The protein below binds the small molecule below.
Small molecule (SMILES): Nc1ncnc2c1ncn2[C@H]1C[C@H](O)[C@@H](COP(=O)(O)O)O1

Binding-site contacts:
Ligand atom N7 contacts residue PRO205 of chain 1.EB at 3.7 Å.
Ligand atom C5 contacts residue PRO205 of chain 1.EB at 3.6 Å (hydrophobic).
Ligand atom O5' contacts residue DC1 of chain 1.QF at 2.5 Å (h-bond).
Ligand atom C8 contacts residue PRO205 of chain 1.EB at 4.3 Å (hydrophobic).
Ligand atom C5 contacts residue HIS415 of chain 1.EB at 4.4 Å.
Ligand atom C2 contacts residue PRO416 of chain 1.EB at 3.1 Å (hydrophobic).
Ligand atom C1' contacts residue PRO416 of chain 1.EB at 4.3 Å (hydrophobic).
Ligand atom N6 contacts residue ASN394 of chain 1.EB at 4.0 Å.
Ligand atom C4' contacts residue DC1 of chain 1.QF at 4.5 Å.
Ligand atom C5 contacts residue PRO416 of chain 1.EB at 4.2 Å (hydrophobic).
Ligand atom C5' contacts residue DC1 of chain 1.QF at 3.1 Å.
Ligand atom OP1 contacts residue DC1 of chain 1.QF at 2.5 Å (h-bond).
Ligand atom OP2 contacts residue DC1 of chain 1.QF at 2.5 Å (h-bond).
Ligand atom C4 contacts residue PRO205 of chain 1.EB at 4.2 Å (hydrophobic).
Ligand atom N7 contacts residue HIS415 of chain 1.EB at 3.6 Å.
Ligand atom N3 contacts residue PRO416 of chain 1.EB at 3.5 Å.
Ligand atom C6 contacts residue PRO205 of chain 1.EB at 3.7 Å (hydrophobic).
Ligand atom N6 contacts residue PRO416 of chain 1.EB at 4.3 Å.
Ligand atom N6 contacts residue SER417 of chain 1.EB at 4.3 Å.
Ligand atom N9 contacts residue PRO416 of chain 1.EB at 4.4 Å.
Ligand atom C6 contacts residue PRO416 of chain 1.EB at 3.7 Å (hydrophobic).
Ligand atom N1 contacts residue GLY424 of chain 1.EB at 4.1 Å.
Ligand atom C2 contacts residue GLY424 of chain 1.EB at 4.2 Å.
Ligand atom N1 contacts residue PRO205 of chain 1.EB at 4.4 Å.
Ligand atom C8 contacts residue HIS415 of chain 1.EB at 3.6 Å.
Ligand atom N6 contacts residue PRO205 of chain 1.EB at 3.9 Å.
Ligand atom C4 contacts residue PRO416 of chain 1.EB at 4.1 Å (hydrophobic).
Ligand atom N1 contacts residue VAL204 of chain 1.EB at 4.4 Å.
Ligand atom N9 contacts residue HIS415 of chain 1.EB at 4.2 Å.
Ligand atom P contacts residue DC1 of chain 1.QF at 1.6 Å.
Ligand atom C2' contacts residue HIS415 of chain 1.EB at 4.3 Å.
Ligand atom N1 contacts residue PRO416 of chain 1.EB at 3.1 Å (h-bond).

Sequence of chain 1.EB:
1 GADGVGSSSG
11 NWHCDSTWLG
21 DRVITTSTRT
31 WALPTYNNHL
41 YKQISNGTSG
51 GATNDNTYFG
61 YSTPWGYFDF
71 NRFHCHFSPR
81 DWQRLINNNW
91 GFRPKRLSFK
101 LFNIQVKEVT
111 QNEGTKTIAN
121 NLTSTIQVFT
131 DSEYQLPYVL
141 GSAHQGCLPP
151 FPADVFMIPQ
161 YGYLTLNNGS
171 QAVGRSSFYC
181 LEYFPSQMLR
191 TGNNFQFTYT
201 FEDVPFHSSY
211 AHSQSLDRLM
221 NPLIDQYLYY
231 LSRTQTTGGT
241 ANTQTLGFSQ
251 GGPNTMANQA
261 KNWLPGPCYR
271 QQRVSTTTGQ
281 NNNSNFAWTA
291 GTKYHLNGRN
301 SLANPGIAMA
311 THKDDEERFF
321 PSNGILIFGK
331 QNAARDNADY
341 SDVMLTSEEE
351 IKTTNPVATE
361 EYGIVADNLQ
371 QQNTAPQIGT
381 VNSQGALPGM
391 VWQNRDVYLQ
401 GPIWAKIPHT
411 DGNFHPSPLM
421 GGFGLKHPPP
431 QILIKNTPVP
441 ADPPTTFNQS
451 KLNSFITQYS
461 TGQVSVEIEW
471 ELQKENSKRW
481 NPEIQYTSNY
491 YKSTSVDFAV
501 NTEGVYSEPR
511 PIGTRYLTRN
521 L